Sequence of chain 1.D:
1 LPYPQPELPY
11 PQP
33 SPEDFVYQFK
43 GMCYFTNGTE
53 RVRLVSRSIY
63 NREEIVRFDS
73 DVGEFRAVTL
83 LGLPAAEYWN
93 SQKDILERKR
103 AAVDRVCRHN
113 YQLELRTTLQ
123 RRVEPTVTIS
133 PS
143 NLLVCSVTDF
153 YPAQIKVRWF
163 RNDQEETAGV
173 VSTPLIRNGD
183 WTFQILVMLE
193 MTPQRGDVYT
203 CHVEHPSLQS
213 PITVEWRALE

This protein binds this small molecule.
Small molecule (SMILES): CC(=O)N[C@@H]1[C@@H](O)[C@H](O)[C@@H](CO)O[C@H]1O

Binding-site contacts:
Ligand atom C8 contacts residue ASN49 of chain 1.D at 4.2 Å.
Ligand atom O7 contacts residue ASN49 of chain 1.D at 3.7 Å.
Ligand atom C6 contacts residue GLU52 of chain 1.D at 4.0 Å.
Ligand atom O5 contacts residue ASN49 of chain 1.D at 2.3 Å (h-bond).
Ligand atom C4 contacts residue GLU52 of chain 1.D at 4.0 Å.
Ligand atom C4 contacts residue ASN49 of chain 1.D at 3.9 Å.
Ligand atom O3 contacts residue GLU52 of chain 1.D at 4.3 Å.
Ligand atom C1 contacts residue ASN49 of chain 1.D at 1.4 Å.
Ligand atom O3 contacts residue ASN49 of chain 1.D at 4.3 Å.
Ligand atom O6 contacts residue GLU52 of chain 1.D at 4.4 Å.
Ligand atom O5 contacts residue GLU52 of chain 1.D at 3.4 Å.
Ligand atom C5 contacts residue ASN49 of chain 1.D at 3.6 Å.
Ligand atom C7 contacts residue ASN49 of chain 1.D at 3.6 Å.
Ligand atom C3 contacts residue ASN49 of chain 1.D at 3.7 Å.
Ligand atom C1 contacts residue GLU52 of chain 1.D at 4.1 Å.
Ligand atom C2 contacts residue ASN49 of chain 1.D at 2.4 Å.
Ligand atom N2 contacts residue ASN49 of chain 1.D at 3.3 Å (h-bond).
Ligand atom C5 contacts residue GLU52 of chain 1.D at 4.1 Å.